The small molecule below binds the protein below.
Small molecule (SMILES): CC(=O)N[C@@H]1[C@@H](O)[C@H](O)[C@@H](CO)O[C@H]1O

Binding-site contacts:
Ligand atom C1 contacts residue ASN19 of chain 1.B at 1.4 Å.
Ligand atom O6 contacts residue THR71 of chain 1.B at 3.7 Å.
Ligand atom C8 contacts residue THR17 of chain 1.B at 4.0 Å.
Ligand atom O5 contacts residue THR71 of chain 1.B at 4.0 Å.
Ligand atom O5 contacts residue ASN19 of chain 1.B at 2.3 Å (h-bond).
Ligand atom C7 contacts residue ASN19 of chain 1.B at 3.2 Å.
Ligand atom C8 contacts residue ASN19 of chain 1.B at 4.5 Å.
Ligand atom C6 contacts residue SER64 of chain 1.B at 4.3 Å.
Ligand atom O6 contacts residue SER64 of chain 1.B at 3.0 Å (h-bond).
Ligand atom O5 contacts residue THR73 of chain 1.B at 4.2 Å.
Ligand atom C3 contacts residue ASN19 of chain 1.B at 3.8 Å.
Ligand atom N2 contacts residue ASN19 of chain 1.B at 3.0 Å (h-bond).
Ligand atom C5 contacts residue ASN19 of chain 1.B at 3.6 Å.
Ligand atom C2 contacts residue ASN19 of chain 1.B at 2.5 Å.
Ligand atom O7 contacts residue ASN19 of chain 1.B at 2.9 Å (h-bond).
Ligand atom C1 contacts residue THR73 of chain 1.B at 4.1 Å.
Ligand atom C4 contacts residue ASN19 of chain 1.B at 4.2 Å.

Sequence of chain 1.B:
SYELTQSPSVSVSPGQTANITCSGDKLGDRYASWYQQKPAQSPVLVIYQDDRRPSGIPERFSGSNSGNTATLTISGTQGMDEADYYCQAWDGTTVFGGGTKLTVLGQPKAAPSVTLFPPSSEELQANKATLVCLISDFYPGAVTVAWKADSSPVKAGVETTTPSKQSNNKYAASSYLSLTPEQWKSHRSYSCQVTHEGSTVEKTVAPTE